Binding-site contacts:
Ligand atom O1 contacts residue MET214 of chain 48.A at 3.5 Å (h-bond).
Ligand atom F3 contacts residue TYR142 of chain 48.A at 3.8 Å.
Ligand atom O1A contacts residue PHE179 of chain 48.A at 3.3 Å.
Ligand atom C6B contacts residue ILE98 of chain 48.A at 3.7 Å (hydrophobic).
Ligand atom N3A contacts residue TYR144 of chain 48.A at 3.5 Å.
Ligand atom O1A contacts residue MET124 of chain 48.A at 3.2 Å.
Ligand atom C5B contacts residue ILE98 of chain 48.A at 3.5 Å (hydrophobic).
Ligand atom C6B contacts residue LEU181 of chain 48.A at 3.3 Å (hydrophobic).
Ligand atom C1B contacts residue ILE98 of chain 48.A at 3.4 Å (hydrophobic).
Ligand atom F2 contacts residue MET143 of chain 48.A at 3.3 Å.
Ligand atom CM6 contacts residue LEU184 of chain 48.A at 3.4 Å (hydrophobic).
Ligand atom N2 contacts residue MET214 of chain 48.A at 3.8 Å.
Ligand atom C4 contacts residue LEU100 of chain 48.A at 3.7 Å (hydrophobic).
Ligand atom CM6 contacts residue LEU181 of chain 48.A at 3.5 Å (hydrophobic).
Ligand atom C5B contacts residue LEU181 of chain 48.A at 3.5 Å (hydrophobic).
Ligand atom CM2 contacts residue ILE122 of chain 48.A at 3.8 Å (hydrophobic).
Ligand atom F1 contacts residue TYR144 of chain 48.A at 3.3 Å.
Ligand atom F2 contacts residue ALA166 of chain 48.A at 3.5 Å.
Ligand atom F2 contacts residue TYR144 of chain 48.A at 3.0 Å.
Ligand atom N1A contacts residue PHE179 of chain 48.A at 3.6 Å.
Ligand atom C4B contacts residue ILE98 of chain 48.A at 3.8 Å (hydrophobic).
Ligand atom CM4 contacts residue PHE179 of chain 48.A at 3.5 Å (hydrophobic).
Ligand atom C2A contacts residue PHE179 of chain 48.A at 3.6 Å (hydrophobic).
Ligand atom O1B contacts residue ILE98 of chain 48.A at 3.3 Å.
Ligand atom F3 contacts residue PHE179 of chain 48.A at 3.0 Å.
Ligand atom O1A contacts residue LEU217 of chain 48.A at 3.0 Å.
Ligand atom N3A contacts residue PHE179 of chain 48.A at 3.4 Å.
Ligand atom F1 contacts residue ALA166 of chain 48.A at 3.6 Å.
Ligand atom CM4 contacts residue TYR144 of chain 48.A at 3.8 Å (hydrophobic).
Ligand atom F3 contacts residue VAL168 of chain 48.A at 3.0 Å.
Ligand atom CM2 contacts residue ILE77 of chain 48.A at 3.1 Å (hydrophobic).
Ligand atom N1A contacts residue MET124 of chain 48.A at 3.5 Å.
Ligand atom C3A contacts residue LEU217 of chain 48.A at 3.6 Å (hydrophobic).
Ligand atom F1 contacts residue PHE179 of chain 48.A at 3.8 Å.
Ligand atom C4 contacts residue TYR190 of chain 48.A at 3.6 Å (hydrophobic).
Ligand atom CM3 contacts residue ASN212 of chain 48.A at 3.5 Å.
Ligand atom F2 contacts residue TYR142 of chain 48.A at 2.8 Å.
Ligand atom C3A contacts residue PHE179 of chain 48.A at 3.1 Å (hydrophobic).
Ligand atom C2B contacts residue ILE98 of chain 48.A at 3.7 Å (hydrophobic).
Ligand atom N1A contacts residue LEU217 of chain 48.A at 3.3 Å.

A small-molecule ligand and the protein it binds are described below.
Small molecule (SMILES): Cc1cc(CCCOc2c(C)cc(-c3noc(C(F)(F)F)n3)cc2C)on1

Sequence of chain 48.A:
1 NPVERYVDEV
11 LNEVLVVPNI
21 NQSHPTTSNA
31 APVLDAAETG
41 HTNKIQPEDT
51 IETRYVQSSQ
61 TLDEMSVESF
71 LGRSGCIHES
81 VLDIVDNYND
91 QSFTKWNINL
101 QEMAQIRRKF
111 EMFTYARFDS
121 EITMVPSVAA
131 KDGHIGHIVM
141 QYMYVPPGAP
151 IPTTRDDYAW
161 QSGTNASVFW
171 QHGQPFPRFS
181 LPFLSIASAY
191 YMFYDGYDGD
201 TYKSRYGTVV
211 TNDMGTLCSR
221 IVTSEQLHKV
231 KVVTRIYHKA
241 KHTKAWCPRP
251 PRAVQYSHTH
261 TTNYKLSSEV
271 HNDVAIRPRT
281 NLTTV